Binding-site contacts:
Ligand atom C5' contacts residue LYS72 of chain 1.A at 3.5 Å.
Ligand atom C6 contacts residue DT3 of chain 1.C at 3.4 Å.
Ligand atom C2 contacts residue DA6 of chain 1.C at 3.6 Å.
Ligand atom OP2 contacts residue ALA71 of chain 1.A at 3.5 Å.
Ligand atom O6 contacts residue DC7 of chain 1.C at 2.5 Å (h-bond).
Ligand atom O2 contacts residue DA6 of chain 1.C at 3.6 Å.
Ligand atom N2 contacts residue DT3 of chain 1.C at 3.4 Å (h-bond).
Ligand atom C4 contacts residue DA6 of chain 1.C at 3.6 Å.
Ligand atom O6 contacts residue DC5 of chain 1.C at 3.0 Å (h-bond).
Ligand atom OP1 contacts residue ALA71 of chain 1.A at 2.9 Å (h-bond).
Ligand atom O4 contacts residue DA6 of chain 1.C at 3.0 Å (h-bond).
Ligand atom C6 contacts residue DC4 of chain 1.C at 3.3 Å.
Ligand atom N1 contacts residue DC5 of chain 1.C at 3.1 Å (h-bond).
Ligand atom C2 contacts residue DC7 of chain 1.C at 3.6 Å.
Ligand atom N1 contacts residue DA6 of chain 1.C at 3.6 Å (h-bond).
Ligand atom O6 contacts residue DC4 of chain 1.C at 2.6 Å (h-bond).
Ligand atom N1 contacts residue DC2 of chain 1.C at 2.9 Å (h-bond).
Ligand atom N2 contacts residue DC4 of chain 1.C at 3.0 Å (h-bond).
Ligand atom O6 contacts residue DA6 of chain 1.C at 3.4 Å (h-bond).
Ligand atom C2 contacts residue DT3 of chain 1.C at 3.5 Å.
Ligand atom N1 contacts residue DC4 of chain 1.C at 2.9 Å (h-bond).
Ligand atom OP1 contacts residue ASN70 of chain 1.A at 3.4 Å.
Ligand atom N3 contacts residue DA6 of chain 1.C at 2.8 Å (h-bond).
Ligand atom C6 contacts residue DC7 of chain 1.C at 3.4 Å.
Ligand atom N1 contacts residue DC1 of chain 1.C at 2.8 Å (h-bond).
Ligand atom O3' contacts residue ASN70 of chain 1.A at 3.4 Å.
Ligand atom N1 contacts residue DC7 of chain 1.C at 2.7 Å (h-bond).
Ligand atom O6 contacts residue DC2 of chain 1.C at 2.8 Å (h-bond).
Ligand atom OP1 contacts residue ARG75 of chain 1.A at 3.4 Å (salt-bridge).
Ligand atom N1 contacts residue DT3 of chain 1.C at 2.7 Å (h-bond).
Ligand atom N2 contacts residue DC5 of chain 1.C at 3.0 Å (h-bond).
Ligand atom N2 contacts residue DC1 of chain 1.C at 2.8 Å (h-bond).
Ligand atom O6 contacts residue DC1 of chain 1.C at 2.8 Å (h-bond).
Ligand atom N6 contacts residue DC2 of chain 1.C at 3.6 Å (h-bond).
Ligand atom N2 contacts residue DA6 of chain 1.C at 3.6 Å.
Ligand atom N2 contacts residue DC7 of chain 1.C at 2.7 Å (h-bond).
Ligand atom C2 contacts residue DC4 of chain 1.C at 3.5 Å.
Ligand atom N2 contacts residue DC2 of chain 1.C at 2.8 Å (h-bond).
Ligand atom N6 contacts residue DT3 of chain 1.C at 2.7 Å (h-bond).
Ligand atom O6 contacts residue DT3 of chain 1.C at 3.5 Å (h-bond).

Sequence of chain 1.A:
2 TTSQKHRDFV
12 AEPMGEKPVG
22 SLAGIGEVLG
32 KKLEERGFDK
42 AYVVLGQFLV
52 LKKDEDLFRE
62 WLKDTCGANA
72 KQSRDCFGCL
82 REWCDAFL

A protein and the small-molecule ligand that binds it are described below.
Small molecule (SMILES): Cc1cn([C@H]2C[C@H](O[P](=O)(O)OC[C@H]3O[C@@H](n4cnc5c(=O)nc(N)[nH]c54)C[C@@H]3O[P](=O)(O)OC[C@H]3O[C@@H](n4cnc5c(=O)nc(N)[nH]c54)C[C@@H]3O[P](=O)(O)OC[C@H]3O[C@@H](n4cnc5c(N)ncnc54)C[C@@H]3O[P](=O)(O)OC[C@H]3O[C@@H](n4cnc5c(=O)nc(N)[nH]c54)C[C@@H]3O[P](=O)(O)OC[C@H]3O[C@@H](n4cnc5c(=O)nc(N)[nH]c54)C[C@@H]3O)[C@@H](CO[P](=O)(O)O[C@H]3C[C@H](n4cnc5c(=O)nc(N)[nH]c54)O[C@@H]3CO)O2)c(=O)[nH]c1=O